Sequence of chain 1.D:
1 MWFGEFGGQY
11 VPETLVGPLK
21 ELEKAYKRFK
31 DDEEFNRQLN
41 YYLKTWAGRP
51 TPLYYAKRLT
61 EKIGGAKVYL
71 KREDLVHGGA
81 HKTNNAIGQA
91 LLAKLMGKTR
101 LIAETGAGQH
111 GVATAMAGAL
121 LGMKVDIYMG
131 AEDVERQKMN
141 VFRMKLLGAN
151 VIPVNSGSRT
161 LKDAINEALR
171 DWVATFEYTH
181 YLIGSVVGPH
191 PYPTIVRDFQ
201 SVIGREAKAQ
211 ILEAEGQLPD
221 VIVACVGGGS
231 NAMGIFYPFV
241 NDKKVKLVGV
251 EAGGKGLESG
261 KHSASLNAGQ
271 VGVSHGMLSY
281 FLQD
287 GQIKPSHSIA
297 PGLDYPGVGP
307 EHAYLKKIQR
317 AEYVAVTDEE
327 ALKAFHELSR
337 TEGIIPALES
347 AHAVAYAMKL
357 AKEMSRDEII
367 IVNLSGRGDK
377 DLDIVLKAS

The protein below binds the small molecule below.
Small molecule (SMILES): C=C(/N=C/c1c(COP(=O)(O)O)cnc(C)c1O)C(=O)O

Binding-site contacts:
Ligand atom OP2 contacts residue GLY229 of chain 1.D at 3.5 Å (h-bond).
Ligand atom OP1 contacts residue SER230 of chain 1.D at 3.2 Å (h-bond).
Ligand atom OXT contacts residue ALA107 of chain 1.D at 3.6 Å.
Ligand atom C6 contacts residue SER371 of chain 1.D at 3.5 Å.
Ligand atom C4A contacts residue GLY298 of chain 1.D at 3.3 Å.
Ligand atom OP2 contacts residue SER230 of chain 1.D at 2.7 Å (h-bond).
Ligand atom OP2 contacts residue SER185 of chain 1.D at 2.8 Å (h-bond).
Ligand atom C6 contacts residue CYS225 of chain 1.D at 3.6 Å (hydrophobic).
Ligand atom N contacts residue LYS82 of chain 1.D at 3.2 Å.
Ligand atom O3 contacts residue ALA107 of chain 1.D at 3.6 Å.
Ligand atom P contacts residue GLY229 of chain 1.D at 3.7 Å.
Ligand atom C contacts residue HIS110 of chain 1.D at 3.7 Å.
Ligand atom OP2 contacts residue LYS82 of chain 1.D at 3.1 Å (salt-bridge).
Ligand atom OP3 contacts residue GLY227 of chain 1.D at 2.8 Å (h-bond).
Ligand atom OXT contacts residue GLN109 of chain 1.D at 2.9 Å (h-bond).
Ligand atom OP1 contacts residue HIS81 of chain 1.D at 3.0 Å (h-bond).
Ligand atom OP3 contacts residue SER230 of chain 1.D at 3.6 Å (h-bond).
Ligand atom N1 contacts residue HIS81 of chain 1.D at 3.7 Å.
Ligand atom C contacts residue THR105 of chain 1.D at 3.5 Å.
Ligand atom C contacts residue ALA107 of chain 1.D at 3.5 Å (hydrophobic).
Ligand atom O contacts residue ALA107 of chain 1.D at 3.5 Å (h-bond).
Ligand atom C contacts residue GLY106 of chain 1.D at 3.7 Å.
Ligand atom OXT contacts residue HIS110 of chain 1.D at 2.8 Å (h-bond).
Ligand atom OP3 contacts residue GLY228 of chain 1.D at 3.5 Å (h-bond).
Ligand atom O contacts residue THR105 of chain 1.D at 2.7 Å (h-bond).
Ligand atom O contacts residue GLY106 of chain 1.D at 2.7 Å (h-bond).
Ligand atom OP3 contacts residue GLY229 of chain 1.D at 3.0 Å (h-bond).
Ligand atom OP4 contacts residue LYS82 of chain 1.D at 3.5 Å (salt-bridge).
Ligand atom OXT contacts residue GLY108 of chain 1.D at 3.5 Å (h-bond).
Ligand atom CA contacts residue LYS82 of chain 1.D at 3.7 Å.
Ligand atom C5A contacts residue GLY298 of chain 1.D at 3.6 Å.
Ligand atom N1 contacts residue GLU345 of chain 1.D at 3.5 Å.
Ligand atom OXT contacts residue THR105 of chain 1.D at 3.5 Å (h-bond).
Ligand atom C6 contacts residue GLU345 of chain 1.D at 3.6 Å.
Ligand atom O3 contacts residue GLN109 of chain 1.D at 3.6 Å.
Ligand atom CB contacts residue GLY298 of chain 1.D at 3.6 Å.
Ligand atom OP1 contacts residue ASN231 of chain 1.D at 2.9 Å (h-bond).
Ligand atom P contacts residue SER230 of chain 1.D at 3.4 Å.
Ligand atom C4A contacts residue LYS82 of chain 1.D at 3.5 Å.
Ligand atom N1 contacts residue SER371 of chain 1.D at 2.7 Å (h-bond).